Binding-site contacts:
Ligand atom CB contacts residue ASN70 of chain 1.A at 3.5 Å.
Ligand atom N contacts residue TYR7 of chain 1.A at 3.3 Å (h-bond).
Ligand atom O contacts residue TYR159 of chain 1.A at 2.6 Å (h-bond).
Ligand atom N contacts residue SER77 of chain 1.A at 2.8 Å (h-bond).
Ligand atom CD1 contacts residue TYR159 of chain 1.A at 3.5 Å (hydrophobic).
Ligand atom CG contacts residue ARG62 of chain 1.A at 2.8 Å.
Ligand atom CG contacts residue SER77 of chain 1.A at 3.5 Å.
Ligand atom C contacts residue TYR7 of chain 1.A at 3.2 Å (hydrophobic).
Ligand atom CD2 contacts residue LEU156 of chain 1.A at 3.5 Å (hydrophobic).
Ligand atom OE2 contacts residue ILE66 of chain 1.A at 3.4 Å.
Ligand atom CA contacts residue TYR171 of chain 1.A at 3.5 Å (hydrophobic).
Ligand atom N contacts residue TYR7 of chain 1.A at 3.0 Å (h-bond).
Ligand atom CE2 contacts residue LEU156 of chain 1.A at 3.5 Å (hydrophobic).
Ligand atom CD contacts residue ARG62 of chain 1.A at 3.3 Å.
Ligand atom C contacts residue TYR99 of chain 1.A at 3.6 Å (hydrophobic).
Ligand atom OE2 contacts residue ARG62 of chain 1.A at 2.7 Å (salt-bridge).
Ligand atom O contacts residue TYR7 of chain 1.A at 3.5 Å.
Ligand atom O contacts residue TRP147 of chain 1.A at 3.2 Å (h-bond).
Ligand atom CA contacts residue TYR99 of chain 1.A at 3.3 Å (hydrophobic).
Ligand atom CB contacts residue TYR99 of chain 1.A at 3.3 Å (hydrophobic).
Ligand atom O contacts residue TYR84 of chain 1.A at 2.8 Å (h-bond).
Ligand atom NH1 contacts residue GLN155 of chain 1.A at 2.7 Å (h-bond).
Ligand atom CG1 contacts residue ASN80 of chain 1.A at 3.3 Å.
Ligand atom OXT contacts residue ASN80 of chain 1.A at 2.9 Å (h-bond).
Ligand atom CA contacts residue TYR7 of chain 1.A at 3.3 Å (hydrophobic).
Ligand atom OXT contacts residue TYR84 of chain 1.A at 3.2 Å (h-bond).
Ligand atom CG contacts residue ILE66 of chain 1.A at 3.6 Å (hydrophobic).
Ligand atom O contacts residue THR143 of chain 1.A at 2.9 Å (h-bond).
Ligand atom OXT contacts residue LYS146 of chain 1.A at 3.2 Å (salt-bridge).
Ligand atom CB contacts residue SER77 of chain 1.A at 3.5 Å.
Ligand atom N contacts residue TYR159 of chain 1.A at 3.5 Å.
Ligand atom CB contacts residue THR73 of chain 1.A at 3.5 Å.
Ligand atom CG contacts residue ASN63 of chain 1.A at 3.3 Å.
Ligand atom CD contacts residue ASN63 of chain 1.A at 3.1 Å.
Ligand atom CD contacts residue TYR7 of chain 1.A at 3.5 Å (hydrophobic).
Ligand atom N contacts residue TYR171 of chain 1.A at 2.7 Å (h-bond).
Ligand atom C contacts residue TYR84 of chain 1.A at 3.4 Å (hydrophobic).
Ligand atom N contacts residue TYR99 of chain 1.A at 2.9 Å (h-bond).
Ligand atom CE contacts residue TYR123 of chain 1.A at 3.5 Å (hydrophobic).
Ligand atom O contacts residue ILE66 of chain 1.A at 3.4 Å.

Sequence of chain 1.A:
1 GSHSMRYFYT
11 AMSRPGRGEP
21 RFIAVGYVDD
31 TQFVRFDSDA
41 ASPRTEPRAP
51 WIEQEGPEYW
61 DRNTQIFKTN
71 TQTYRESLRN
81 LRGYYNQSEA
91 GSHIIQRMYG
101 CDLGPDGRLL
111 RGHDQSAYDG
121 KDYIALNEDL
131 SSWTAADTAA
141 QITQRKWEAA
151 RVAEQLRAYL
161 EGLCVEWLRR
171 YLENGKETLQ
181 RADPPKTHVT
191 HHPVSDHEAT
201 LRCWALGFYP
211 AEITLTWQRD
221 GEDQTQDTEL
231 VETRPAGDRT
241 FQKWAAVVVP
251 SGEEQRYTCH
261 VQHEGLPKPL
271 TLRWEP

A small-molecule ligand and the protein it binds are described below.
Small molecule (SMILES): CSCC[C@H](NC(=O)[C@@H](NC(=O)[C@@H](NC(=O)[C@H](C)NC(=O)[C@H](CCCN=C(N)N)NC(=O)[C@H](CCC(=O)O)NC(=O)[C@H](Cc1ccccc1)NC(=O)[C@@H]1CCCN1C(=O)[C@@H](N)CC(C)C)[C@@H](C)O)C(C)C)C(=O)O